This protein binds this small molecule.
Small molecule (SMILES): CC(=O)N[C@H]1[C@H](O[C@H]2[C@H](O)[C@@H](NC(C)=O)CO[C@@H]2CO)O[C@H](CO)[C@@H](O)[C@@H]1O

Sequence of chain 2.A:
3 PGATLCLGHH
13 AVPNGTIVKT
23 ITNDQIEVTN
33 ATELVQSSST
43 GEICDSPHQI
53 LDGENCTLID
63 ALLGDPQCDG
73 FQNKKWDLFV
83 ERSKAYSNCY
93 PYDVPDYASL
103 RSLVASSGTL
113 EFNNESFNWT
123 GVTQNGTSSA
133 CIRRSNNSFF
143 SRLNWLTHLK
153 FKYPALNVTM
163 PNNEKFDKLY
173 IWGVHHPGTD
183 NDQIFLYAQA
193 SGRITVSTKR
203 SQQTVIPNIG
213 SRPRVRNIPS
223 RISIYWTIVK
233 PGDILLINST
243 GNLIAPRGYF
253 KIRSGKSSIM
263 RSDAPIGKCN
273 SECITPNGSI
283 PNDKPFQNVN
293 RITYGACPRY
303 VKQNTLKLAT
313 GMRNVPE

Binding-site contacts:
Ligand atom C1 contacts residue ASN292 of chain 2.A at 4.0 Å.
Ligand atom C3 contacts residue ASN279 of chain 2.A at 3.8 Å.
Ligand atom O5 contacts residue VAL291 of chain 2.A at 4.4 Å.
Ligand atom C5 contacts residue ASN279 of chain 2.A at 3.7 Å.
Ligand atom C1 contacts residue VAL291 of chain 2.A at 3.5 Å (hydrophobic).
Ligand atom C6 contacts residue ASN292 of chain 2.A at 4.4 Å.
Ligand atom C8 contacts residue SER39 of chain 2.A at 3.5 Å.
Ligand atom C4 contacts residue ASN279 of chain 2.A at 4.2 Å.
Ligand atom C2 contacts residue VAL291 of chain 2.A at 3.9 Å (hydrophobic).
Ligand atom O5 contacts residue ASN292 of chain 2.A at 3.7 Å.
Ligand atom C8 contacts residue GLU69 of chain 2.B at 3.5 Å.
Ligand atom O7 contacts residue ASN279 of chain 2.A at 3.1 Å (h-bond).
Ligand atom C7 contacts residue ASN279 of chain 2.A at 3.3 Å.
Ligand atom C7 contacts residue VAL291 of chain 2.A at 4.4 Å (hydrophobic).
Ligand atom C8 contacts residue VAL291 of chain 2.A at 4.2 Å (hydrophobic).
Ligand atom C2 contacts residue ASN279 of chain 2.A at 2.5 Å.
Ligand atom C5 contacts residue ASN292 of chain 2.A at 3.9 Å.
Ligand atom C3 contacts residue VAL291 of chain 2.A at 4.1 Å (hydrophobic).
Ligand atom N2 contacts residue VAL291 of chain 2.A at 3.6 Å (h-bond).
Ligand atom O6 contacts residue GLU69 of chain 2.B at 3.9 Å.
Ligand atom O5 contacts residue ASN279 of chain 2.A at 2.3 Å (h-bond).
Ligand atom C1 contacts residue ASN279 of chain 2.A at 1.4 Å.
Ligand atom N2 contacts residue ASN279 of chain 2.A at 3.0 Å (h-bond).

Sequence of chain 2.B:
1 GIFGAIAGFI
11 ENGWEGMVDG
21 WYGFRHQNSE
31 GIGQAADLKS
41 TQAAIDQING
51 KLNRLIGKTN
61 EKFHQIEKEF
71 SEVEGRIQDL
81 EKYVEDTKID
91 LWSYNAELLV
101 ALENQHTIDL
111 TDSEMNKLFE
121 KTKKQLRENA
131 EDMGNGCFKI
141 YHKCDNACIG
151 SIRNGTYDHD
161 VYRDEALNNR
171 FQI